This small molecule binds to this protein.
Small molecule (SMILES): CC(=O)N[C@H]1[C@H](O[C@H]2[C@H](O)[C@@H](NC(C)=O)CO[C@@H]2CO)O[C@H](CO)[C@@H](O)[C@@H]1O

Binding-site contacts:
Ligand atom C2 contacts residue ASN343 of chain 1.C at 2.5 Å.
Ligand atom O5 contacts residue ASN343 of chain 1.C at 2.4 Å (h-bond).
Ligand atom C7 contacts residue ASN343 of chain 1.C at 3.5 Å.
Ligand atom C5 contacts residue ASN343 of chain 1.C at 3.8 Å.
Ligand atom C8 contacts residue LEU368 of chain 1.C at 4.1 Å (hydrophobic).
Ligand atom C8 contacts residue PHE338 of chain 1.C at 3.6 Å (hydrophobic).
Ligand atom C7 contacts residue SER371 of chain 1.C at 4.2 Å.
Ligand atom C5 contacts residue SER371 of chain 1.C at 4.2 Å.
Ligand atom C1 contacts residue ASN343 of chain 1.C at 1.5 Å.
Ligand atom C8 contacts residue GLY339 of chain 1.C at 3.8 Å.
Ligand atom C4 contacts residue SER371 of chain 1.C at 4.0 Å.
Ligand atom C4 contacts residue ASN343 of chain 1.C at 4.3 Å.
Ligand atom O7 contacts residue GLY339 of chain 1.C at 3.5 Å.
Ligand atom O7 contacts residue SER371 of chain 1.C at 3.4 Å.
Ligand atom N2 contacts residue ASN343 of chain 1.C at 2.9 Å (h-bond).
Ligand atom O4 contacts residue SER371 of chain 1.C at 3.5 Å (h-bond).
Ligand atom C7 contacts residue GLY339 of chain 1.C at 3.9 Å.
Ligand atom C8 contacts residue VAL367 of chain 1.C at 4.3 Å (hydrophobic).
Ligand atom O3 contacts residue SER371 of chain 1.C at 4.1 Å.
Ligand atom O6 contacts residue ASN343 of chain 1.C at 4.5 Å.
Ligand atom O7 contacts residue ASN343 of chain 1.C at 3.7 Å.
Ligand atom C3 contacts residue SER371 of chain 1.C at 3.5 Å.
Ligand atom C3 contacts residue ASN343 of chain 1.C at 3.9 Å.

Sequence of chain 1.C:
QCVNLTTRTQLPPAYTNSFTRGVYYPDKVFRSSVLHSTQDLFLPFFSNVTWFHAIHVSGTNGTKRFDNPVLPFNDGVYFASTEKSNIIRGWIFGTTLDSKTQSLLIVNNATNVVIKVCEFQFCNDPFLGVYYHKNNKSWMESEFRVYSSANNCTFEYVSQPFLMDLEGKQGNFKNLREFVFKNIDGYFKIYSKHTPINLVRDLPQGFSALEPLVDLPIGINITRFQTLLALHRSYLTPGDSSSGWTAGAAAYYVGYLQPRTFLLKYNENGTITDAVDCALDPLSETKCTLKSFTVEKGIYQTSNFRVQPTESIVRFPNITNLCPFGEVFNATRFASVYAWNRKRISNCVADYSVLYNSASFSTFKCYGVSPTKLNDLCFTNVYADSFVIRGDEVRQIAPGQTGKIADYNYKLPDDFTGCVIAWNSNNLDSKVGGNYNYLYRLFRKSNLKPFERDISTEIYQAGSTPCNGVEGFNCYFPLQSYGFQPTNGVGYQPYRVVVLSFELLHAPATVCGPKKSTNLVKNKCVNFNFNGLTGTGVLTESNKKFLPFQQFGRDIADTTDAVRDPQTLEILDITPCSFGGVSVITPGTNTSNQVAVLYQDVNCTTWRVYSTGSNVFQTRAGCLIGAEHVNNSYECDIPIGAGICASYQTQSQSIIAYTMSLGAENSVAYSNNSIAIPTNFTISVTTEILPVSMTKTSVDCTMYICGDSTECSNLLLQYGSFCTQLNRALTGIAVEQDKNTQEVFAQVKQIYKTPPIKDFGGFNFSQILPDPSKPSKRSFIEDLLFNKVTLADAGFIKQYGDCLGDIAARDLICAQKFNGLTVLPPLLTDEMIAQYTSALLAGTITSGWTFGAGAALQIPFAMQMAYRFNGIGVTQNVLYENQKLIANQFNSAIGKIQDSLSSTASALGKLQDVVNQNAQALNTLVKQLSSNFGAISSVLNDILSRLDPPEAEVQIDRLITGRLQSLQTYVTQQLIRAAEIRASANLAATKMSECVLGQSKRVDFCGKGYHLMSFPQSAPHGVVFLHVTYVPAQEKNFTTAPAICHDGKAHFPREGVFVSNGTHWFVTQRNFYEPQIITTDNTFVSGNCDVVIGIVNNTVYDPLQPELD